Binding-site contacts:
Ligand atom N3B contacts residue MN1 of chain 1.E at 2.6 Å.
Ligand atom N7 contacts residue THR183 of chain 1.A at 2.9 Å (h-bond).
Ligand atom O2B contacts residue LYS72 of chain 1.A at 3.0 Å (salt-bridge).
Ligand atom O1A contacts residue LYS72 of chain 1.A at 3.1 Å (salt-bridge).
Ligand atom O2G contacts residue ASP184 of chain 1.A at 3.0 Å (salt-bridge).
Ligand atom O2B contacts residue ASP184 of chain 1.A at 2.6 Å (salt-bridge).
Ligand atom O2B contacts residue MN1 of chain 1.F at 2.1 Å.
Ligand atom O2A contacts residue MN1 of chain 1.E at 2.0 Å.
Ligand atom O1G contacts residue MN1 of chain 1.F at 1.9 Å.
Ligand atom N3B contacts residue MN1 of chain 1.F at 3.4 Å.
Ligand atom O1B contacts residue GLY55 of chain 1.A at 2.9 Å (h-bond).
Ligand atom O2G contacts residue ASP166 of chain 1.A at 3.4 Å (salt-bridge).
Ligand atom O3' contacts residue GLU170 of chain 1.A at 2.8 Å (salt-bridge).
Ligand atom O2G contacts residue LYS168 of chain 1.A at 3.1 Å (salt-bridge).
Ligand atom N6 contacts residue GLU121 of chain 1.A at 3.0 Å (salt-bridge).
Ligand atom N7 contacts residue MET120 of chain 1.A at 3.4 Å.
Ligand atom O3' contacts residue ARG14 of chain 1.B at 3.0 Å (salt-bridge).
Ligand atom PG contacts residue ASP184 of chain 1.A at 3.4 Å.
Ligand atom O1B contacts residue GLY52 of chain 1.A at 3.4 Å.
Ligand atom N1 contacts residue VAL123 of chain 1.A at 3.3 Å (h-bond).
Ligand atom O2' contacts residue GLU127 of chain 1.A at 2.6 Å (salt-bridge).
Ligand atom O1G contacts residue ALA17 of chain 1.B at 3.4 Å.
Ligand atom O2A contacts residue ASN171 of chain 1.A at 3.1 Å (h-bond).
Ligand atom PA contacts residue MN1 of chain 1.E at 3.4 Å.
Ligand atom O5' contacts residue VAL57 of chain 1.A at 3.4 Å.
Ligand atom O1B contacts residue PHE54 of chain 1.A at 3.2 Å (h-bond).
Ligand atom O3' contacts residue GLU127 of chain 1.A at 3.2 Å (salt-bridge).
Ligand atom O2G contacts residue MN1 of chain 1.F at 3.5 Å.
Ligand atom PB contacts residue MN1 of chain 1.F at 3.2 Å.
Ligand atom PG contacts residue MN1 of chain 1.E at 2.9 Å.
Ligand atom O2G contacts residue MN1 of chain 1.E at 2.0 Å.
Ligand atom O4' contacts residue VAL57 of chain 1.A at 3.2 Å.
Ligand atom PG contacts residue MN1 of chain 1.F at 3.0 Å.
Ligand atom O1A contacts residue ASP184 of chain 1.A at 3.4 Å.
Ligand atom O3G contacts residue ALA17 of chain 1.B at 3.0 Å (h-bond).
Ligand atom O3G contacts residue SER53 of chain 1.A at 3.0 Å (h-bond).
Ligand atom O1G contacts residue ASP184 of chain 1.A at 3.1 Å (salt-bridge).
Ligand atom N6 contacts residue VAL104 of chain 1.A at 3.4 Å.
Ligand atom O1G contacts residue PHE54 of chain 1.A at 3.2 Å.
Ligand atom O2A contacts residue ASP184 of chain 1.A at 3.4 Å (salt-bridge).

The small molecule below binds the protein below.
Small molecule (SMILES): Nc1ncnc2c1ncn2[C@@H]1O[C@H](CO[P](=O)(O)O[P](=O)(O)NP(=O)(O)O)[C@@H](O)[C@H]1O

Sequence of chain 1.B:
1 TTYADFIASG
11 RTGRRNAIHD

Sequence of chain 1.A:
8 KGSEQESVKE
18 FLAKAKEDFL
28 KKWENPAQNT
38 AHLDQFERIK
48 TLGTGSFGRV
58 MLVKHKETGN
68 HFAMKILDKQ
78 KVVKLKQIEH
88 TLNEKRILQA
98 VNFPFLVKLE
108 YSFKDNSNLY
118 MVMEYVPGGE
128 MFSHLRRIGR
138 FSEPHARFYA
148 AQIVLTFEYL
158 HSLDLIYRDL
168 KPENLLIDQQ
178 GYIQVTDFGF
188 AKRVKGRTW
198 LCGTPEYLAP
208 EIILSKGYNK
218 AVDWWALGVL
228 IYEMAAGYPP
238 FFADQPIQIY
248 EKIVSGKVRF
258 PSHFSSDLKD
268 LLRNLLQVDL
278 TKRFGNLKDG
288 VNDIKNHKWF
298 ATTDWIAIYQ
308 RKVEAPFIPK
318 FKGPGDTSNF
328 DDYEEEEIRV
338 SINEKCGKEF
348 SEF